Binding-site contacts:
Ligand atom C5 contacts residue ASN318 of chain 1.C at 3.7 Å.
Ligand atom C2 contacts residue ASN318 of chain 1.C at 2.5 Å.
Ligand atom C3 contacts residue GLN567 of chain 1.C at 3.8 Å.
Ligand atom C1 contacts residue GLN567 of chain 1.C at 4.2 Å.
Ligand atom C3 contacts residue ASN318 of chain 1.C at 3.8 Å.
Ligand atom O3 contacts residue GLN567 of chain 1.C at 3.9 Å.
Ligand atom O7 contacts residue GLN567 of chain 1.C at 4.4 Å.
Ligand atom C6 contacts residue PRO566 of chain 1.C at 4.2 Å (hydrophobic).
Ligand atom C5 contacts residue GLN567 of chain 1.C at 3.9 Å.
Ligand atom N2 contacts residue ASN318 of chain 1.C at 2.9 Å (h-bond).
Ligand atom C4 contacts residue GLN567 of chain 1.C at 3.3 Å.
Ligand atom O5 contacts residue ASN318 of chain 1.C at 2.4 Å (h-bond).
Ligand atom C6 contacts residue GLN567 of chain 1.C at 4.2 Å.
Ligand atom C4 contacts residue ASN318 of chain 1.C at 4.2 Å.
Ligand atom C7 contacts residue ASN318 of chain 1.C at 3.9 Å.
Ligand atom O4 contacts residue GLN567 of chain 1.C at 4.3 Å.
Ligand atom C1 contacts residue ASN318 of chain 1.C at 1.4 Å.
Ligand atom O5 contacts residue GLN567 of chain 1.C at 3.7 Å.
Ligand atom C2 contacts residue GLN567 of chain 1.C at 3.7 Å.
Ligand atom O7 contacts residue THR568 of chain 1.C at 4.1 Å.

Sequence of chain 1.C:
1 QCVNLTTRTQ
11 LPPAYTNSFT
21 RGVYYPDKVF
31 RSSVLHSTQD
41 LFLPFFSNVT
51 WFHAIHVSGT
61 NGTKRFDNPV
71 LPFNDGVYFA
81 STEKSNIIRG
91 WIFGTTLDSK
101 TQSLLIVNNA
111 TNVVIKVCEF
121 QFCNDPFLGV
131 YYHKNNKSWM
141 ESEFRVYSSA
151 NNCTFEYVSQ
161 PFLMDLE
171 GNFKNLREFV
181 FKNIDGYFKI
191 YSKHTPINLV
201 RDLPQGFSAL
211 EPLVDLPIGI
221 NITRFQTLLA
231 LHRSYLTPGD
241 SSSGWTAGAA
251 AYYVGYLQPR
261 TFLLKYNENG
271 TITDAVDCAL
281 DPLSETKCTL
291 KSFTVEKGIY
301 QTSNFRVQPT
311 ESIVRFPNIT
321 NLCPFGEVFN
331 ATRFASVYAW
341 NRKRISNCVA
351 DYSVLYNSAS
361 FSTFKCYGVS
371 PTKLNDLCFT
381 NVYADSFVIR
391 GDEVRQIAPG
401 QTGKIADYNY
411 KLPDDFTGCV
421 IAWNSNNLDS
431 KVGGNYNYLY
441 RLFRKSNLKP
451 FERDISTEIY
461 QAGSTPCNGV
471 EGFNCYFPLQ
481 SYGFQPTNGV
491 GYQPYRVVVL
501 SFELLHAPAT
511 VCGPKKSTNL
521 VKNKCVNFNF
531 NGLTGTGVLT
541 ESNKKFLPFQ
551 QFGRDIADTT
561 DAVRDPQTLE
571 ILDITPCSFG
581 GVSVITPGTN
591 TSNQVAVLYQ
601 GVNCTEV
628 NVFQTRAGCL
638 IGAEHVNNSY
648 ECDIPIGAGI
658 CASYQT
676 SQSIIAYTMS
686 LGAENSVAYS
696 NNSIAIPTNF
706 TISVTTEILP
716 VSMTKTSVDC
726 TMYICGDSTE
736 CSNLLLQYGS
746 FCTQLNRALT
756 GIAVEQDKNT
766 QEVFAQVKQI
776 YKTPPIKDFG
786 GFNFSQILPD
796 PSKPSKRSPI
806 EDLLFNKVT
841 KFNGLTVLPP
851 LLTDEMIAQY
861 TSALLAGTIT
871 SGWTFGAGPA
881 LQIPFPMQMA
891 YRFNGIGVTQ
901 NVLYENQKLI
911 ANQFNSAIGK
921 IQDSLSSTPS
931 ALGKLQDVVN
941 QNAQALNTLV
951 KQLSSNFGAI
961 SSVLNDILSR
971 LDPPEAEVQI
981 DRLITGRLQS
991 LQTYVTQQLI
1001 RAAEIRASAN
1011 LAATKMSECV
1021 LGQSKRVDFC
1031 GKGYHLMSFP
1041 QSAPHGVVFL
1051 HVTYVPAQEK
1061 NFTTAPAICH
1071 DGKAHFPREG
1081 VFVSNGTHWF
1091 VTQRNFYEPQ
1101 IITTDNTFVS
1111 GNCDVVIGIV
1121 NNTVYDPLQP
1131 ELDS

This protein binds this small molecule.
Small molecule (SMILES): CC(=O)N[C@@H]1[C@@H](O)[C@H](O)[C@@H](CO)O[C@H]1O